Sequence of chain 1.K:
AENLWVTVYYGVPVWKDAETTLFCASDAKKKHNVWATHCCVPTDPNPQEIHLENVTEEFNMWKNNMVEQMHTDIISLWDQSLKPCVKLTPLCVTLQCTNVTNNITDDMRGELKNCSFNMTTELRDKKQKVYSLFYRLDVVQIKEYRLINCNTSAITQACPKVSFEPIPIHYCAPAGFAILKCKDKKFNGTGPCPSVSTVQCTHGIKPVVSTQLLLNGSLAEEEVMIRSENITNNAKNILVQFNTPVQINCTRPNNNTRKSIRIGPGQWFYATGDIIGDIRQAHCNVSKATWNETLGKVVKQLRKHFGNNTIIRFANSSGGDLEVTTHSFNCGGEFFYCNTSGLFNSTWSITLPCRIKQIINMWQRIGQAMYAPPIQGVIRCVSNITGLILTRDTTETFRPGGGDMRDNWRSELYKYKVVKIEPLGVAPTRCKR

This small molecule binds to this protein.
Small molecule (SMILES): CC(=O)N[C@H]1[C@H](O[C@H]2[C@H](O)[C@@H](NC(C)=O)CO[C@@H]2CO)O[C@H](CO)[C@@H](O)[C@@H]1O

Binding-site contacts:
Ligand atom C2 contacts residue ASN265 of chain 1.K at 2.4 Å.
Ligand atom C3 contacts residue ASN265 of chain 1.K at 3.6 Å.
Ligand atom C1 contacts residue ASN265 of chain 1.K at 1.4 Å.
Ligand atom O5 contacts residue ASN265 of chain 1.K at 2.4 Å (h-bond).
Ligand atom O7 contacts residue ASN265 of chain 1.K at 3.5 Å (h-bond).
Ligand atom C2 contacts residue GLN263 of chain 1.K at 3.8 Å.
Ligand atom C1 contacts residue GLN263 of chain 1.K at 3.5 Å.
Ligand atom C8 contacts residue ASN265 of chain 1.K at 3.9 Å.
Ligand atom C5 contacts residue ARG412 of chain 1.K at 4.0 Å.
Ligand atom C1 contacts residue ARG412 of chain 1.K at 4.0 Å.
Ligand atom C8 contacts residue GLN263 of chain 1.K at 3.5 Å.
Ligand atom N2 contacts residue GLN263 of chain 1.K at 3.4 Å (h-bond).
Ligand atom C8 contacts residue SER303 of chain 1.K at 3.5 Å.
Ligand atom O6 contacts residue ARG412 of chain 1.K at 3.0 Å (salt-bridge).
Ligand atom C8 contacts residue VAL302 of chain 1.K at 4.2 Å (hydrophobic).
Ligand atom C7 contacts residue ASN265 of chain 1.K at 3.3 Å.
Ligand atom C5 contacts residue ASN265 of chain 1.K at 3.6 Å.
Ligand atom C4 contacts residue ASN265 of chain 1.K at 4.2 Å.
Ligand atom C1 contacts residue VAL414 of chain 1.K at 4.4 Å (hydrophobic).
Ligand atom C6 contacts residue ARG412 of chain 1.K at 3.8 Å.
Ligand atom N2 contacts residue ASN265 of chain 1.K at 2.8 Å (h-bond).
Ligand atom O5 contacts residue ARG412 of chain 1.K at 3.0 Å (salt-bridge).
Ligand atom O7 contacts residue ASN301 of chain 1.K at 4.5 Å.
Ligand atom C3 contacts residue GLN263 of chain 1.K at 3.7 Å.
Ligand atom O3 contacts residue GLN263 of chain 1.K at 4.5 Å.